A protein and the small-molecule ligand that binds it are described below.
Small molecule (SMILES): CC(=O)N[C@H]1[C@H](O[C@H]2[C@H](O)[C@@H](NC(C)=O)CO[C@@H]2CO)O[C@H](CO)[C@@H](O)[C@@H]1O

Sequence of chain 2.E:
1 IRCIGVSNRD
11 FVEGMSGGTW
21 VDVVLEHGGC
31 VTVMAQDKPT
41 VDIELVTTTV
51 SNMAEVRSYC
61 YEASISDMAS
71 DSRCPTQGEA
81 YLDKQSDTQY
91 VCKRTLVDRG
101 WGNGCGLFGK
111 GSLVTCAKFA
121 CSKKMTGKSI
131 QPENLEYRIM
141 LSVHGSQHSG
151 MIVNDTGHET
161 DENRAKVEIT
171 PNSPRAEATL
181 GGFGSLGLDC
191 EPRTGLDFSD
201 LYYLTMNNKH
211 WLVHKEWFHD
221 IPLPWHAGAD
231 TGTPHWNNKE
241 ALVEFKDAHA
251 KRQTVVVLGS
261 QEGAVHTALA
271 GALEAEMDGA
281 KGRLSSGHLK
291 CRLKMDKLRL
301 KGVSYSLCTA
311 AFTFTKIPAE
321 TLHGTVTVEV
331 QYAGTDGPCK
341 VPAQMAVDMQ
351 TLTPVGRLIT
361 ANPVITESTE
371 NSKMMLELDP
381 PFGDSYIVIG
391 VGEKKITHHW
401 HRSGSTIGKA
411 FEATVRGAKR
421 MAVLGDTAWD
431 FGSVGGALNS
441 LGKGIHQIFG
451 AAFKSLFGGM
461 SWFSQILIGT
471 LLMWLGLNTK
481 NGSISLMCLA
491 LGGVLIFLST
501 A

Binding-site contacts:
Ligand atom C7 contacts residue THR156 of chain 2.E at 3.6 Å.
Ligand atom O5 contacts residue ASN154 of chain 2.E at 3.8 Å.
Ligand atom C3 contacts residue THR156 of chain 2.E at 4.4 Å.
Ligand atom O5 contacts residue MET151 of chain 2.E at 4.2 Å.
Ligand atom C7 contacts residue ASN154 of chain 2.E at 3.7 Å.
Ligand atom O7 contacts residue ASN154 of chain 2.E at 3.2 Å (h-bond).
Ligand atom N2 contacts residue ASN154 of chain 2.E at 4.0 Å.
Ligand atom N2 contacts residue THR156 of chain 2.E at 3.2 Å.
Ligand atom O7 contacts residue THR156 of chain 2.E at 4.5 Å.
Ligand atom O6 contacts residue MET151 of chain 2.E at 3.5 Å.
Ligand atom C1 contacts residue THR156 of chain 2.E at 3.6 Å.
Ligand atom C1 contacts residue ASN154 of chain 2.E at 3.1 Å.
Ligand atom C8 contacts residue ASN154 of chain 2.E at 4.5 Å.
Ligand atom C2 contacts residue ASN154 of chain 2.E at 4.1 Å.
Ligand atom C2 contacts residue THR156 of chain 2.E at 3.9 Å.
Ligand atom C8 contacts residue THR156 of chain 2.E at 3.7 Å.